Sequence of chain 1.A:
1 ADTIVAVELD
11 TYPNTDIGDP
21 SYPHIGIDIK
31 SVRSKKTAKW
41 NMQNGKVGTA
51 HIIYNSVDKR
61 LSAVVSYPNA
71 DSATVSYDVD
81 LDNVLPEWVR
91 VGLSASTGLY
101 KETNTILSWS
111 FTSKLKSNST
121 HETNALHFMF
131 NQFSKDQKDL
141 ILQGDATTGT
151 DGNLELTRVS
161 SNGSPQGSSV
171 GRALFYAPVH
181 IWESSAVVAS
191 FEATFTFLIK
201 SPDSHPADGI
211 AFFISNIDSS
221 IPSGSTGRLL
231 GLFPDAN

A small-molecule ligand and the protein it binds are described below.
Small molecule (SMILES): CO[C@H]1O[C@H](CO)[C@@H](O)[C@H](O[C@H]2O[C@H](CO)[C@@H](O)[C@H](O)[C@@H]2O)[C@@H]1O

Binding-site contacts:
Ligand atom O4 contacts residue ASN14 of chain 1.A at 3.1 Å (h-bond).
Ligand atom C5 contacts residue LEU99 of chain 1.A at 4.0 Å (hydrophobic).
Ligand atom O1 contacts residue TYR12 of chain 1.A at 4.3 Å.
Ligand atom C6 contacts residue LEU99 of chain 1.A at 3.8 Å (hydrophobic).
Ligand atom C4 contacts residue GLY227 of chain 1.A at 4.1 Å.
Ligand atom O2 contacts residue TYR12 of chain 1.A at 4.3 Å.
Ligand atom C6 contacts residue TYR12 of chain 1.A at 4.1 Å (hydrophobic).
Ligand atom C3 contacts residue LEU99 of chain 1.A at 4.0 Å (hydrophobic).
Ligand atom C7 contacts residue LEU99 of chain 1.A at 3.5 Å (hydrophobic).
Ligand atom C1 contacts residue TYR12 of chain 1.A at 3.9 Å (hydrophobic).
Ligand atom O6 contacts residue ALA207 of chain 1.A at 3.5 Å.
Ligand atom C4 contacts residue ARG228 of chain 1.A at 3.8 Å.
Ligand atom O4 contacts residue GLY227 of chain 1.A at 4.2 Å.
Ligand atom O5 contacts residue LEU99 of chain 1.A at 3.1 Å (h-bond).
Ligand atom C6 contacts residue ASP208 of chain 1.A at 3.5 Å.
Ligand atom O6 contacts residue GLY98 of chain 1.A at 3.4 Å.
Ligand atom O6 contacts residue LEU99 of chain 1.A at 3.0 Å (h-bond).
Ligand atom C1 contacts residue LEU99 of chain 1.A at 4.2 Å (hydrophobic).
Ligand atom C4 contacts residue ASP208 of chain 1.A at 3.5 Å.
Ligand atom C1 contacts residue LEU99 of chain 1.A at 3.8 Å (hydrophobic).
Ligand atom C7 contacts residue TYR100 of chain 1.A at 4.0 Å (hydrophobic).
Ligand atom O6 contacts residue ASP208 of chain 1.A at 2.7 Å (salt-bridge).
Ligand atom O4 contacts residue LEU99 of chain 1.A at 4.2 Å.
Ligand atom O2 contacts residue GLY227 of chain 1.A at 4.2 Å.
Ligand atom C6 contacts residue ALA207 of chain 1.A at 3.9 Å (hydrophobic).
Ligand atom O1 contacts residue LEU99 of chain 1.A at 3.0 Å.
Ligand atom O3 contacts residue ARG228 of chain 1.A at 2.7 Å (salt-bridge).
Ligand atom O4 contacts residue ARG228 of chain 1.A at 3.4 Å (salt-bridge).
Ligand atom O5 contacts residue GLY98 of chain 1.A at 4.2 Å.
Ligand atom C2 contacts residue TYR12 of chain 1.A at 4.0 Å (hydrophobic).
Ligand atom C3 contacts residue ARG228 of chain 1.A at 3.8 Å.
Ligand atom O2 contacts residue GLY98 of chain 1.A at 3.5 Å.
Ligand atom O4 contacts residue TYR12 of chain 1.A at 3.9 Å.
Ligand atom C5 contacts residue LEU99 of chain 1.A at 3.9 Å (hydrophobic).
Ligand atom C6 contacts residue TYR100 of chain 1.A at 3.6 Å (hydrophobic).
Ligand atom O2 contacts residue LEU99 of chain 1.A at 3.7 Å.
Ligand atom C5 contacts residue ASP208 of chain 1.A at 4.0 Å.
Ligand atom O6 contacts residue TYR100 of chain 1.A at 2.9 Å (h-bond).
Ligand atom O4 contacts residue ASP208 of chain 1.A at 2.6 Å (salt-bridge).
Ligand atom O3 contacts residue GLY227 of chain 1.A at 3.4 Å.